Binding-site contacts:
Ligand atom CZ contacts residue ARG31 of chain 1.C at 3.5 Å.
Ligand atom O contacts residue LYS103 of chain 1.C at 3.5 Å (salt-bridge).
Ligand atom CG2 contacts residue PHE96 of chain 1.D at 3.3 Å (hydrophobic).
Ligand atom O contacts residue PHE96 of chain 1.D at 3.6 Å.
Ligand atom N contacts residue LYS103 of chain 1.C at 2.8 Å (salt-bridge).
Ligand atom N contacts residue PHE96 of chain 1.D at 3.0 Å (h-bond).
Ligand atom C contacts residue ALA102 of chain 1.C at 3.6 Å (hydrophobic).
Ligand atom CA contacts residue TYR35 of chain 1.C at 3.6 Å (hydrophobic).
Ligand atom C contacts residue LYS103 of chain 1.C at 3.5 Å.
Ligand atom C contacts residue PHE33 of chain 1.C at 3.6 Å (hydrophobic).
Ligand atom O contacts residue GLY32 of chain 1.C at 3.3 Å.
Ligand atom N contacts residue ASP31 of chain 1.D at 2.7 Å (salt-bridge).
Ligand atom CG1 contacts residue LYS103 of chain 1.C at 3.6 Å.
Ligand atom N contacts residue PHE99 of chain 1.D at 3.6 Å.
Ligand atom N contacts residue ARG101 of chain 1.C at 3.0 Å (salt-bridge).
Ligand atom O contacts residue ARG106 of chain 1.C at 3.2 Å.
Ligand atom O contacts residue TYR35 of chain 1.C at 3.5 Å.
Ligand atom CA contacts residue ARG106 of chain 1.C at 3.5 Å.
Ligand atom N contacts residue ALA102 of chain 1.C at 3.6 Å.
Ligand atom CB contacts residue ARG31 of chain 1.C at 3.4 Å.
Ligand atom O contacts residue LYS103 of chain 1.C at 2.6 Å (salt-bridge).
Ligand atom O contacts residue ARG31 of chain 1.C at 3.4 Å (salt-bridge).
Ligand atom O contacts residue TYR105 of chain 1.C at 2.9 Å (h-bond).
Ligand atom O contacts residue ALA102 of chain 1.C at 3.3 Å.
Ligand atom N contacts residue TYR35 of chain 1.C at 3.6 Å.
Ligand atom C contacts residue TYR35 of chain 1.C at 3.4 Å (hydrophobic).
Ligand atom C contacts residue ARG106 of chain 1.C at 3.3 Å.
Ligand atom CB contacts residue LYS103 of chain 1.C at 3.6 Å.
Ligand atom CG2 contacts residue GLU98 of chain 1.D at 3.6 Å.
Ligand atom O contacts residue PHE33 of chain 1.C at 3.0 Å (h-bond).
Ligand atom N contacts residue PHE33 of chain 1.C at 3.0 Å (h-bond).
Ligand atom CE1 contacts residue ARG31 of chain 1.C at 3.4 Å.
Ligand atom CA contacts residue PHE33 of chain 1.C at 3.4 Å (hydrophobic).
Ligand atom CA contacts residue LYS103 of chain 1.C at 3.3 Å.
Ligand atom O contacts residue ARG101 of chain 1.C at 3.6 Å.
Ligand atom CA contacts residue ARG31 of chain 1.C at 3.0 Å.
Ligand atom N contacts residue ARG31 of chain 1.C at 2.8 Å (salt-bridge).
Ligand atom C contacts residue ARG31 of chain 1.C at 3.4 Å.
Ligand atom C contacts residue LYS103 of chain 1.C at 3.5 Å.
Ligand atom CA contacts residue PHE96 of chain 1.D at 3.5 Å (hydrophobic).

Sequence of chain 1.D:
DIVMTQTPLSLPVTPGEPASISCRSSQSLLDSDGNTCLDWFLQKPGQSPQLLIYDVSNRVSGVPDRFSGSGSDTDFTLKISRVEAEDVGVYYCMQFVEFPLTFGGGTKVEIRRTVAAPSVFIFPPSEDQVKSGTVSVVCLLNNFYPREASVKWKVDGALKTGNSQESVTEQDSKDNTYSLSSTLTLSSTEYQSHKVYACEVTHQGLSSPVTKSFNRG

Sequence of chain 1.C:
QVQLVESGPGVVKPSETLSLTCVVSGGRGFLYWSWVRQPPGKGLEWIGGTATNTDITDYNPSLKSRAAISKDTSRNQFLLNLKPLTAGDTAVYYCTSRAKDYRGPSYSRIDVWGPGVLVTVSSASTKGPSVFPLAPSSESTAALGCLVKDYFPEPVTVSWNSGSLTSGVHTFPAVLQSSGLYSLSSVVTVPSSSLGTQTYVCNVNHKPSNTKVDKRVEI

This protein binds this small molecule.
Small molecule (SMILES): CC[C@H](C)[C@H](NC(=O)CNC(=O)[C@@H](NC(=O)[C@H](C)N)C(C)C)C(=O)NCC(=O)N[C@@H](C)C(=O)N[C@H](C(=O)N[C@H](C=O)Cc1ccccc1)C(C)C